Sequence of chain 1.C:
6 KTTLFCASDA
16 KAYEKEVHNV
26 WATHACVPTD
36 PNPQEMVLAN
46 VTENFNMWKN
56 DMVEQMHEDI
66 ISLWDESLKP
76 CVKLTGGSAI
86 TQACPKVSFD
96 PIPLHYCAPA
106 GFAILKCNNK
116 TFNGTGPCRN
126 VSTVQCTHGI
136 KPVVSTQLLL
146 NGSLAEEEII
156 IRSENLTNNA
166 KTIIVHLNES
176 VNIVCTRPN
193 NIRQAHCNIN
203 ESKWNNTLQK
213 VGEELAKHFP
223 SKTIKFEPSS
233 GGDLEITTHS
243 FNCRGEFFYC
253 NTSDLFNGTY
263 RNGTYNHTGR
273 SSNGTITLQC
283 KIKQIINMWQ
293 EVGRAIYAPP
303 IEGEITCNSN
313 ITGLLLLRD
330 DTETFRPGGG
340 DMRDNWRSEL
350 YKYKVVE

Binding-site contacts:
Ligand atom O3 contacts residue ASN310 of chain 1.C at 4.3 Å.
Ligand atom O6 contacts residue ASP95 of chain 1.C at 4.3 Å.
Ligand atom C3 contacts residue CYS309 of chain 1.C at 4.3 Å (hydrophobic).
Ligand atom C4 contacts residue ASN310 of chain 1.C at 3.9 Å.
Ligand atom C4 contacts residue ASN146 of chain 1.C at 4.2 Å.
Ligand atom O4 contacts residue ARG246 of chain 1.C at 3.8 Å.
Ligand atom C7 contacts residue ASN146 of chain 1.C at 3.8 Å.
Ligand atom C8 contacts residue LEU145 of chain 1.C at 3.6 Å (hydrophobic).
Ligand atom C4 contacts residue ASP95 of chain 1.C at 4.2 Å.
Ligand atom C2 contacts residue ASN146 of chain 1.C at 2.5 Å.
Ligand atom O3 contacts residue CYS309 of chain 1.C at 3.2 Å (h-bond).
Ligand atom C1 contacts residue SER311 of chain 1.C at 4.0 Å.
Ligand atom C8 contacts residue VAL138 of chain 1.C at 4.3 Å (hydrophobic).
Ligand atom C1 contacts residue ASN146 of chain 1.C at 1.4 Å.
Ligand atom N2 contacts residue SER311 of chain 1.C at 2.8 Å (h-bond).
Ligand atom O4 contacts residue ASN310 of chain 1.C at 3.9 Å.
Ligand atom C8 contacts residue PHE243 of chain 1.C at 4.3 Å (hydrophobic).
Ligand atom C3 contacts residue ASN146 of chain 1.C at 3.8 Å.
Ligand atom C3 contacts residue SER311 of chain 1.C at 3.9 Å.
Ligand atom C7 contacts residue SER311 of chain 1.C at 3.7 Å.
Ligand atom O3 contacts residue ARG246 of chain 1.C at 3.2 Å (salt-bridge).
Ligand atom O7 contacts residue ASN146 of chain 1.C at 4.0 Å.
Ligand atom C4 contacts residue ARG246 of chain 1.C at 4.4 Å.
Ligand atom C2 contacts residue SER311 of chain 1.C at 3.7 Å.
Ligand atom O5 contacts residue LYS136 of chain 1.C at 3.6 Å (salt-bridge).
Ligand atom C8 contacts residue ASN244 of chain 1.C at 4.0 Å.
Ligand atom O7 contacts residue PRO96 of chain 1.C at 3.9 Å.
Ligand atom C6 contacts residue LYS136 of chain 1.C at 4.2 Å.
Ligand atom C2 contacts residue ASN310 of chain 1.C at 4.3 Å.
Ligand atom O5 contacts residue ASN310 of chain 1.C at 4.1 Å.
Ligand atom O5 contacts residue ASN146 of chain 1.C at 2.3 Å (h-bond).
Ligand atom N2 contacts residue ASN146 of chain 1.C at 3.0 Å (h-bond).
Ligand atom C5 contacts residue ASN146 of chain 1.C at 3.6 Å.
Ligand atom O3 contacts residue SER311 of chain 1.C at 4.4 Å.
Ligand atom O6 contacts residue LYS136 of chain 1.C at 3.2 Å (salt-bridge).
Ligand atom C5 contacts residue ASN310 of chain 1.C at 3.5 Å.
Ligand atom C1 contacts residue ASN310 of chain 1.C at 3.9 Å.
Ligand atom C3 contacts residue ARG246 of chain 1.C at 4.3 Å.
Ligand atom C8 contacts residue SER311 of chain 1.C at 3.6 Å.
Ligand atom C3 contacts residue ASN310 of chain 1.C at 3.6 Å.

The protein below binds the small molecule below.
Small molecule (SMILES): CC(=O)N[C@@H]1[C@@H](O)[C@H](O)[C@@H](CO)O[C@H]1O